A small-molecule ligand and the protein it binds are described below.
Small molecule (SMILES): CC(=O)N[C@@H]1[C@@H](O)[C@H](O)[C@@H](CO)O[C@H]1O

Binding-site contacts:
Ligand atom C8 contacts residue PRO576 of chain 1.A at 4.1 Å (hydrophobic).
Ligand atom C3 contacts residue ASN328 of chain 1.A at 3.8 Å.
Ligand atom O5 contacts residue ASN328 of chain 1.A at 2.4 Å (h-bond).
Ligand atom C8 contacts residue GLN577 of chain 1.A at 3.6 Å.
Ligand atom O7 contacts residue ASN328 of chain 1.A at 3.0 Å (h-bond).
Ligand atom C3 contacts residue GLN577 of chain 1.A at 3.9 Å.
Ligand atom C5 contacts residue ASN328 of chain 1.A at 3.7 Å.
Ligand atom C7 contacts residue GLN577 of chain 1.A at 3.5 Å.
Ligand atom C2 contacts residue GLN577 of chain 1.A at 3.6 Å.
Ligand atom N2 contacts residue ASN328 of chain 1.A at 2.9 Å (h-bond).
Ligand atom C8 contacts residue LEU579 of chain 1.A at 3.6 Å (hydrophobic).
Ligand atom C2 contacts residue ASN328 of chain 1.A at 2.4 Å.
Ligand atom C1 contacts residue ASN328 of chain 1.A at 1.4 Å.
Ligand atom C4 contacts residue ASN328 of chain 1.A at 4.2 Å.
Ligand atom C1 contacts residue GLN577 of chain 1.A at 3.7 Å.
Ligand atom N2 contacts residue GLN577 of chain 1.A at 2.8 Å (h-bond).
Ligand atom C7 contacts residue ASN328 of chain 1.A at 3.1 Å.
Ligand atom C8 contacts residue ASN328 of chain 1.A at 4.3 Å.

Sequence of chain 1.A:
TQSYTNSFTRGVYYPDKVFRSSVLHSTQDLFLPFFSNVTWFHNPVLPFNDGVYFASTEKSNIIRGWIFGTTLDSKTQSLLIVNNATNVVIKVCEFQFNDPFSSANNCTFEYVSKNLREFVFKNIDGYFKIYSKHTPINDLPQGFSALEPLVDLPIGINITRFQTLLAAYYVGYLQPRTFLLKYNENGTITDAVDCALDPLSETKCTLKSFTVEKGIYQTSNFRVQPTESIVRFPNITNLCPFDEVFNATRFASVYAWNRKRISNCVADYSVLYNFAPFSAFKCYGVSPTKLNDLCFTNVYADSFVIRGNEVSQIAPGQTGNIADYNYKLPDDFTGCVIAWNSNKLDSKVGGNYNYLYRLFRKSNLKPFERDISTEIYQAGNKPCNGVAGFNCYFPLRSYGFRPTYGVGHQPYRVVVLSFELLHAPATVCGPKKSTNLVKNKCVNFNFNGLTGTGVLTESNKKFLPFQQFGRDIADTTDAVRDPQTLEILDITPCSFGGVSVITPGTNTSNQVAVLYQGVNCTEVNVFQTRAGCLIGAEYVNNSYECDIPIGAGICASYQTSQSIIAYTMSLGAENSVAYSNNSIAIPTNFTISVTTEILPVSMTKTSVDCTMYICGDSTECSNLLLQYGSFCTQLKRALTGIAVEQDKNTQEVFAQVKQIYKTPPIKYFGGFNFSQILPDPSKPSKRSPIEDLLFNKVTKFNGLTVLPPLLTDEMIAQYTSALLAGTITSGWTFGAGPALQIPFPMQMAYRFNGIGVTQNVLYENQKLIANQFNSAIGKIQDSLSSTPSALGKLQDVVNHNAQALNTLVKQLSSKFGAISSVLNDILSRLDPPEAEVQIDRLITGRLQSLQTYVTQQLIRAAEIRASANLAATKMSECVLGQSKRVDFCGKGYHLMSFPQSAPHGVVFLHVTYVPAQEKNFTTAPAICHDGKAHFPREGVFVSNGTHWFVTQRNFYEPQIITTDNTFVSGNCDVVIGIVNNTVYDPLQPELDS